Binding-site contacts:
Ligand atom N7 contacts residue GLY247 of chain 1.C at 3.5 Å (h-bond).
Ligand atom O1B contacts residue LYS250 of chain 1.C at 2.2 Å (salt-bridge).
Ligand atom O3G contacts residue PRO246 of chain 1.C at 3.3 Å.
Ligand atom O2' contacts residue HIS383 of chain 1.C at 3.1 Å (h-bond).
Ligand atom PG contacts residue MG1 of chain 1.V at 3.0 Å.
Ligand atom C2 contacts residue ASP204 of chain 1.C at 3.0 Å.
Ligand atom O3B contacts residue MG1 of chain 1.V at 3.1 Å.
Ligand atom O2A contacts residue MG1 of chain 1.V at 3.6 Å.
Ligand atom O1A contacts residue GLY249 of chain 1.C at 3.6 Å.
Ligand atom C8 contacts residue GLY407 of chain 1.C at 3.5 Å.
Ligand atom O1B contacts residue THR248 of chain 1.C at 3.4 Å (h-bond).
Ligand atom O3G contacts residue GLY247 of chain 1.C at 3.6 Å (h-bond).
Ligand atom C2 contacts residue HIS383 of chain 1.C at 3.7 Å.
Ligand atom N7 contacts residue GLY249 of chain 1.C at 3.4 Å.
Ligand atom N3 contacts residue HIS383 of chain 1.C at 3.1 Å.
Ligand atom PB contacts residue GLY247 of chain 1.C at 3.7 Å.
Ligand atom O3G contacts residue LYS250 of chain 1.C at 3.3 Å (salt-bridge).
Ligand atom O3A contacts residue LYS250 of chain 1.C at 3.5 Å (salt-bridge).
Ligand atom O2B contacts residue MG1 of chain 1.V at 2.1 Å.
Ligand atom O2G contacts residue MG1 of chain 1.V at 2.1 Å.
Ligand atom N7 contacts residue THR248 of chain 1.C at 3.4 Å (h-bond).
Ligand atom O3A contacts residue GLY249 of chain 1.C at 3.0 Å (h-bond).
Ligand atom O1A contacts residue LEU252 of chain 1.C at 2.9 Å (h-bond).
Ligand atom N1 contacts residue GLY206 of chain 1.C at 3.4 Å (h-bond).
Ligand atom O3B contacts residue GLY247 of chain 1.C at 3.2 Å (h-bond).
Ligand atom PB contacts residue LYS250 of chain 1.C at 3.6 Å.
Ligand atom N1 contacts residue ILE205 of chain 1.C at 3.6 Å.
Ligand atom PB contacts residue MG1 of chain 1.V at 3.1 Å.
Ligand atom O4' contacts residue ALA408 of chain 1.C at 3.3 Å.
Ligand atom N1 contacts residue ASP204 of chain 1.C at 3.5 Å (salt-bridge).
Ligand atom C8 contacts residue GLY247 of chain 1.C at 3.1 Å.
Ligand atom S1G contacts residue PRO246 of chain 1.C at 3.6 Å.
Ligand atom O1B contacts residue GLY247 of chain 1.C at 3.2 Å (h-bond).
Ligand atom O3G contacts residue ASN347 of chain 1.C at 3.2 Å (h-bond).
Ligand atom O1B contacts residue GLY249 of chain 1.C at 3.6 Å (h-bond).
Ligand atom O2B contacts residue THR251 of chain 1.C at 2.5 Å (h-bond).
Ligand atom N7 contacts residue GLY407 of chain 1.C at 3.6 Å.
Ligand atom N6 contacts residue GLY206 of chain 1.C at 2.9 Å (h-bond).
Ligand atom O1A contacts residue THR251 of chain 1.C at 3.5 Å.
Ligand atom C8 contacts residue ALA408 of chain 1.C at 3.5 Å (hydrophobic).

Sequence of chain 1.D:
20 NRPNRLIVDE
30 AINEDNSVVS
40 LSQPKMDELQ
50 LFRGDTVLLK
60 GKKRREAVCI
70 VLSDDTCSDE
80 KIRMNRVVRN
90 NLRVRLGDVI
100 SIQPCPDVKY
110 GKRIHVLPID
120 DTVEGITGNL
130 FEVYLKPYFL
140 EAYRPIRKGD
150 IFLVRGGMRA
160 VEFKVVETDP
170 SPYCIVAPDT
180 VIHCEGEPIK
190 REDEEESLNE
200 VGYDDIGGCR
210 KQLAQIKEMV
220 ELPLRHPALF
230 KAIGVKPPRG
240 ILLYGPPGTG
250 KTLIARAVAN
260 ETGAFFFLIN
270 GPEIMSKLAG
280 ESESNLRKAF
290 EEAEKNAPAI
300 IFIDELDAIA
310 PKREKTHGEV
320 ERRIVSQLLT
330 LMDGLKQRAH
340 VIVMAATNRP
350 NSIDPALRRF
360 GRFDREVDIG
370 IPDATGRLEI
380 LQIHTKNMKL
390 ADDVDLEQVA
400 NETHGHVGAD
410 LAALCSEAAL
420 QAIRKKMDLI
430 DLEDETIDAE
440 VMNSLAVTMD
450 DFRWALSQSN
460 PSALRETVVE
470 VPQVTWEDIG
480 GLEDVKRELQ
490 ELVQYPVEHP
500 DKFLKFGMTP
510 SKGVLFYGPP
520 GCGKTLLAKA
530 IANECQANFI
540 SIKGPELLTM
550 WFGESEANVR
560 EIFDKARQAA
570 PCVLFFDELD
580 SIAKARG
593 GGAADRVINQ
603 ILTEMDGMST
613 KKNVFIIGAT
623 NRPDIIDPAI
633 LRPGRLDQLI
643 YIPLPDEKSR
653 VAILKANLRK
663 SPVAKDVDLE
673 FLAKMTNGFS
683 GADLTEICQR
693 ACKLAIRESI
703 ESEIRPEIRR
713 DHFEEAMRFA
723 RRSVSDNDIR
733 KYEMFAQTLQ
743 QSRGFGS

Sequence of chain 1.C:
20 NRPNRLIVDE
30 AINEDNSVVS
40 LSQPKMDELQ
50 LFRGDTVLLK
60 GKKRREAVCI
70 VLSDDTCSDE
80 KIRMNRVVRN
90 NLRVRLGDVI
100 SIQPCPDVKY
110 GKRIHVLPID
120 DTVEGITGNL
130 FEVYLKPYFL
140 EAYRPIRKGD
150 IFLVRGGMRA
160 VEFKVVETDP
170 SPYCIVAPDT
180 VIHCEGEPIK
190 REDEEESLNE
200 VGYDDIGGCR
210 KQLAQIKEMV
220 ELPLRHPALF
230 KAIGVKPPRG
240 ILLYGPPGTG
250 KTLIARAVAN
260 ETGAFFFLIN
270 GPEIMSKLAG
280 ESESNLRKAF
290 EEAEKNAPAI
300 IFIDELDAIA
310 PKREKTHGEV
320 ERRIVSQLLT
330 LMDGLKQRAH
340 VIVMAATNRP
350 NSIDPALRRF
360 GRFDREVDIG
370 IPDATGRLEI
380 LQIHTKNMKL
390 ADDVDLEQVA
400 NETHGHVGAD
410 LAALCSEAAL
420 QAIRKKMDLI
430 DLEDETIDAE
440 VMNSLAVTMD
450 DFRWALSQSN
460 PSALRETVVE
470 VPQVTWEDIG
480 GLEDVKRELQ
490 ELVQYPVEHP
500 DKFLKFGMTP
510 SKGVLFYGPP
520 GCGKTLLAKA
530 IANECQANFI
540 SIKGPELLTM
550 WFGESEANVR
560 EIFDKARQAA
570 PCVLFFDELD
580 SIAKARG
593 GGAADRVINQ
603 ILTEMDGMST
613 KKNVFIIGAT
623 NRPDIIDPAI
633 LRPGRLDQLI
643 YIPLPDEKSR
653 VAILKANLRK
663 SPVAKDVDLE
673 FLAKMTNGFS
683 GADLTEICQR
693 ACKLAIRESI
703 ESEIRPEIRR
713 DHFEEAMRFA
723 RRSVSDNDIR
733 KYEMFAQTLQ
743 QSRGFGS

The small molecule below binds the protein below.
Small molecule (SMILES): Nc1ncnc2c1ncn2[C@@H]1O[C@H](COP(=O)(O)OP(=O)(O)OP(O)(O)=S)[C@@H](O)[C@H]1O